Binding-site contacts:
Ligand atom CG2 contacts residue GLN3 of chain 17.E at 3.3 Å.
Ligand atom N contacts residue ALA2 of chain 17.E at 4.3 Å.
Ligand atom CB contacts residue GLN3 of chain 17.E at 3.8 Å.
Ligand atom CB contacts residue GLN3 of chain 17.E at 4.1 Å.
Ligand atom CB contacts residue VAL4 of chain 17.E at 3.9 Å (hydrophobic).
Ligand atom N contacts residue VAL4 of chain 17.E at 2.8 Å (h-bond).
Ligand atom CB contacts residue MYR1 of chain 16.H at 4.3 Å.
Ligand atom CG2 contacts residue MYR1 of chain 16.H at 3.7 Å.
Ligand atom N contacts residue VAL4 of chain 17.E at 4.1 Å.
Ligand atom CG contacts residue VAL4 of chain 17.E at 4.2 Å (hydrophobic).
Ligand atom CG2 contacts residue SER5 of chain 17.E at 3.1 Å.
Ligand atom OE1 contacts residue SER5 of chain 17.E at 4.2 Å.
Ligand atom O contacts residue ALA2 of chain 17.E at 4.0 Å.
Ligand atom O contacts residue VAL4 of chain 17.E at 4.0 Å.
Ligand atom O contacts residue SER6 of chain 17.E at 4.1 Å.
Ligand atom C contacts residue GLN3 of chain 17.E at 4.3 Å.
Ligand atom O contacts residue SER5 of chain 17.E at 3.8 Å.
Ligand atom CB contacts residue VAL4 of chain 17.E at 4.3 Å (hydrophobic).
Ligand atom OG contacts residue ALA2 of chain 17.E at 3.9 Å.
Ligand atom CA contacts residue VAL4 of chain 17.E at 4.0 Å (hydrophobic).
Ligand atom C contacts residue ALA2 of chain 17.E at 4.3 Å (hydrophobic).
Ligand atom OE2 contacts residue ASN25 of chain 17.E at 3.4 Å (h-bond).
Ligand atom CG1 contacts residue GLN3 of chain 17.E at 3.1 Å.
Ligand atom CA contacts residue ALA2 of chain 17.E at 3.9 Å (hydrophobic).
Ligand atom O contacts residue GLN3 of chain 17.E at 3.4 Å (h-bond).
Ligand atom CG2 contacts residue ALA2 of chain 17.E at 3.9 Å (hydrophobic).
Ligand atom OG contacts residue GLN3 of chain 17.E at 3.0 Å (h-bond).
Ligand atom C contacts residue ALA2 of chain 17.E at 3.3 Å (hydrophobic).
Ligand atom CA contacts residue ALA2 of chain 17.E at 3.0 Å (hydrophobic).
Ligand atom CD1 contacts residue VAL4 of chain 17.E at 3.9 Å (hydrophobic).
Ligand atom OE1 contacts residue VAL4 of chain 17.E at 3.6 Å (h-bond).
Ligand atom CA contacts residue VAL4 of chain 17.E at 3.0 Å (hydrophobic).
Ligand atom CG2 contacts residue VAL4 of chain 17.E at 3.8 Å (hydrophobic).
Ligand atom O contacts residue VAL4 of chain 17.E at 3.0 Å (h-bond).
Ligand atom N contacts residue ALA2 of chain 17.E at 2.8 Å (h-bond).
Ligand atom OE2 contacts residue VAL4 of chain 17.E at 4.1 Å.
Ligand atom CD contacts residue VAL4 of chain 17.E at 3.8 Å (hydrophobic).
Ligand atom CB contacts residue ALA2 of chain 17.E at 3.5 Å (hydrophobic).
Ligand atom C contacts residue VAL4 of chain 17.E at 3.4 Å (hydrophobic).
Ligand atom C contacts residue VAL4 of chain 17.E at 3.8 Å (hydrophobic).

Sequence of chain 17.E:
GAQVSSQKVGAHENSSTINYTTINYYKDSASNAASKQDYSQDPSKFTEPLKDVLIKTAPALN

This small molecule binds to this protein.
Small molecule (SMILES): CC[C@H](C)[C@H](N)C(=O)N[C@@H](CO)C(=O)N[C@@H](CCC(=O)O)C(=O)N[C@H](C=O)C(C)C